Sequence of chain 31.B:
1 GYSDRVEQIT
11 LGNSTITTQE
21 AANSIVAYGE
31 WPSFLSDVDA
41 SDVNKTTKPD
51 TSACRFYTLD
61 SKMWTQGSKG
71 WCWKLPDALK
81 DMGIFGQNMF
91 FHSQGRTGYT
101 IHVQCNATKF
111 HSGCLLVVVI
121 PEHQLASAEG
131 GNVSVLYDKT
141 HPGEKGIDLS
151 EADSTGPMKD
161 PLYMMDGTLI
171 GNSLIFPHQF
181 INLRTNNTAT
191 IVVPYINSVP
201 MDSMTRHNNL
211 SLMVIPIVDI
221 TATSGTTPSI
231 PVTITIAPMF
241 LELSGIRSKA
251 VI

Binding-site contacts:
Ligand atom C1 contacts residue TYR197 of chain 31.C at 3.8 Å (hydrophobic).
Ligand atom F3 contacts residue ILE104 of chain 31.C at 3.7 Å.
Ligand atom C6 contacts residue ILE104 of chain 31.C at 3.3 Å (hydrophobic).
Ligand atom C11 contacts residue LEU218 of chain 31.C at 3.6 Å (hydrophobic).
Ligand atom C6 contacts residue ASN105 of chain 31.C at 3.6 Å.
Ligand atom N3 contacts residue ASN198 of chain 31.C at 2.3 Å (h-bond).
Ligand atom N5 contacts residue ASN198 of chain 31.C at 3.0 Å (h-bond).
Ligand atom C18 contacts residue ILE104 of chain 31.C at 3.9 Å (hydrophobic).
Ligand atom F2 contacts residue ILE104 of chain 31.C at 3.4 Å.
Ligand atom N1 contacts residue ASN219 of chain 31.C at 3.9 Å.
Ligand atom N6 contacts residue MET221 of chain 31.C at 3.2 Å.
Ligand atom C17 contacts residue ASN198 of chain 31.C at 3.7 Å.
Ligand atom C4 contacts residue MET221 of chain 31.C at 3.7 Å (hydrophobic).
Ligand atom N5 contacts residue TYR197 of chain 31.C at 3.8 Å.
Ligand atom C12 contacts residue LEU218 of chain 31.C at 3.6 Å (hydrophobic).
Ligand atom N4 contacts residue LEU218 of chain 31.C at 3.0 Å (h-bond).
Ligand atom N6 contacts residue ASN219 of chain 31.C at 3.5 Å.
Ligand atom N3 contacts residue TYR197 of chain 31.C at 3.9 Å.
Ligand atom C15 contacts residue LEU218 of chain 31.C at 3.8 Å (hydrophobic).
Ligand atom F2 contacts residue MET221 of chain 31.C at 2.9 Å.
Ligand atom C4 contacts residue ASN105 of chain 31.C at 3.4 Å.
Ligand atom C17 contacts residue ALA194 of chain 31.C at 3.6 Å (hydrophobic).
Ligand atom F2 contacts residue TYR128 of chain 31.C at 3.4 Å.
Ligand atom C13 contacts residue ASN198 of chain 31.C at 2.6 Å.
Ligand atom F1 contacts residue SER126 of chain 31.C at 3.6 Å.
Ligand atom N6 contacts residue LEU218 of chain 31.C at 3.4 Å (h-bond).
Ligand atom C9 contacts residue ASN198 of chain 31.C at 3.1 Å.
Ligand atom C6 contacts residue MET221 of chain 31.C at 3.8 Å (hydrophobic).
Ligand atom C15 contacts residue ALA194 of chain 31.C at 3.5 Å (hydrophobic).
Ligand atom F3 contacts residue TYR128 of chain 31.C at 3.4 Å.
Ligand atom C15 contacts residue SER198 of chain 31.B at 3.6 Å.
Ligand atom C15 contacts residue ASN198 of chain 31.C at 2.5 Å.
Ligand atom F3 contacts residue LEU106 of chain 31.C at 3.5 Å.
Ligand atom C14 contacts residue LEU218 of chain 31.C at 3.5 Å (hydrophobic).
Ligand atom N2 contacts residue ASN198 of chain 31.C at 3.3 Å (h-bond).
Ligand atom C2 contacts residue MET221 of chain 31.C at 3.8 Å (hydrophobic).
Ligand atom C10 contacts residue LEU218 of chain 31.C at 3.4 Å (hydrophobic).
Ligand atom C13 contacts residue LEU218 of chain 31.C at 3.6 Å (hydrophobic).
Ligand atom C13 contacts residue ALA196 of chain 31.C at 3.8 Å (hydrophobic).
Ligand atom C3 contacts residue TYR197 of chain 31.C at 3.8 Å (hydrophobic).

Sequence of chain 31.C:
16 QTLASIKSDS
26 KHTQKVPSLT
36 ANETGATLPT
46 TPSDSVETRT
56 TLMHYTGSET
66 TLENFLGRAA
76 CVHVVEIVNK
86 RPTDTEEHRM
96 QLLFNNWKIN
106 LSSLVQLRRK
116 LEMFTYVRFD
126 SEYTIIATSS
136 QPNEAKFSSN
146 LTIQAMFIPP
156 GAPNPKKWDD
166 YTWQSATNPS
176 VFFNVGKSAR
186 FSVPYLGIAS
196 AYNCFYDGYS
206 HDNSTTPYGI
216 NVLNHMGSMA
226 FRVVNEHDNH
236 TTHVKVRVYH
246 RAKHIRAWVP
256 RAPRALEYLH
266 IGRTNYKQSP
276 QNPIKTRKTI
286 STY

Sequence of chain 39.D:
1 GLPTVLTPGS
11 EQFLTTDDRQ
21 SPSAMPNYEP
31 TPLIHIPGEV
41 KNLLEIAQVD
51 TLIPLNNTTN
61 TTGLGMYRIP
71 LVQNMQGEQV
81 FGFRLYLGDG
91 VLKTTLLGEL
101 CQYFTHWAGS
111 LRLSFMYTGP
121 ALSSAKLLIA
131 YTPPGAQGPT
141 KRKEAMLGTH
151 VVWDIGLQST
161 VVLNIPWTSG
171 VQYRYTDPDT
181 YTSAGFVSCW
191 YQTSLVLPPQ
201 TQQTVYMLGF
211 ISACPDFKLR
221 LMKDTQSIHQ

A small-molecule ligand and the protein it binds are described below.
Small molecule (SMILES): Nc1nc(-c2ccccc2)nc2[nH]nc(Nc3ccc(C(F)(F)F)cc3)c12